Binding-site contacts:
Ligand atom C16 contacts residue CYS102 of chain 1.B at 3.6 Å (hydrophobic).
Ligand atom N3 contacts residue LEU154 of chain 1.B at 3.9 Å.
Ligand atom N2 contacts residue GLU100 of chain 1.B at 3.2 Å (salt-bridge).
Ligand atom C7 contacts residue MET99 of chain 1.B at 3.5 Å (hydrophobic).
Ligand atom N2 contacts residue CYS102 of chain 1.B at 3.4 Å (h-bond).
Ligand atom C21 contacts residue ASP109 of chain 1.B at 2.9 Å.
Ligand atom C17 contacts residue GLY105 of chain 1.B at 3.7 Å.
Ligand atom N5 contacts residue ASP109 of chain 1.B at 3.7 Å.
Ligand atom C10 contacts residue VAL33 of chain 1.B at 3.8 Å (hydrophobic).
Ligand atom O1 contacts residue VAL33 of chain 1.B at 3.4 Å.
Ligand atom N2 contacts residue ALA46 of chain 1.B at 3.3 Å.
Ligand atom N3 contacts residue CYS102 of chain 1.B at 3.4 Å (h-bond).
Ligand atom C5 contacts residue MET99 of chain 1.B at 3.6 Å (hydrophobic).
Ligand atom N2 contacts residue LEU154 of chain 1.B at 3.6 Å.
Ligand atom C11 contacts residue GLN151 of chain 1.B at 3.3 Å.
Ligand atom C8 contacts residue VAL33 of chain 1.B at 3.9 Å (hydrophobic).
Ligand atom C12 contacts residue GLN151 of chain 1.B at 3.6 Å.
Ligand atom N1 contacts residue LEU154 of chain 1.B at 3.3 Å.
Ligand atom C3 contacts residue LEU154 of chain 1.B at 3.8 Å (hydrophobic).
Ligand atom C20 contacts residue GLY105 of chain 1.B at 3.8 Å.
Ligand atom C1 contacts residue VAL164 of chain 1.B at 3.9 Å (hydrophobic).
Ligand atom C3 contacts residue GLU100 of chain 1.B at 3.1 Å.
Ligand atom C20 contacts residue VAL25 of chain 1.B at 3.4 Å (hydrophobic).
Ligand atom C3 contacts residue ALA46 of chain 1.B at 3.3 Å (hydrophobic).
Ligand atom C15 contacts residue PHE101 of chain 1.B at 3.5 Å (hydrophobic).
Ligand atom C5 contacts residue VAL164 of chain 1.B at 3.7 Å (hydrophobic).
Ligand atom C18 contacts residue GLY105 of chain 1.B at 3.6 Å.
Ligand atom C6 contacts residue ASP165 of chain 1.B at 3.8 Å.
Ligand atom C4 contacts residue ALA46 of chain 1.B at 3.9 Å (hydrophobic).
Ligand atom C18 contacts residue VAL25 of chain 1.B at 3.6 Å (hydrophobic).
Ligand atom N2 contacts residue PHE101 of chain 1.B at 3.8 Å.
Ligand atom C15 contacts residue CYS102 of chain 1.B at 3.4 Å (hydrophobic).
Ligand atom C4 contacts residue LEU154 of chain 1.B at 3.3 Å (hydrophobic).
Ligand atom C2 contacts residue LEU154 of chain 1.B at 3.5 Å (hydrophobic).
Ligand atom O2 contacts residue GLN151 of chain 1.B at 3.5 Å (h-bond).
Ligand atom C19 contacts residue VAL25 of chain 1.B at 3.5 Å (hydrophobic).
Ligand atom C7 contacts residue VAL164 of chain 1.B at 3.6 Å (hydrophobic).
Ligand atom N5 contacts residue VAL25 of chain 1.B at 3.8 Å.
Ligand atom C1 contacts residue LEU154 of chain 1.B at 3.8 Å (hydrophobic).
Ligand atom N4 contacts residue ASP109 of chain 1.B at 3.1 Å (salt-bridge).

Sequence of chain 1.B:
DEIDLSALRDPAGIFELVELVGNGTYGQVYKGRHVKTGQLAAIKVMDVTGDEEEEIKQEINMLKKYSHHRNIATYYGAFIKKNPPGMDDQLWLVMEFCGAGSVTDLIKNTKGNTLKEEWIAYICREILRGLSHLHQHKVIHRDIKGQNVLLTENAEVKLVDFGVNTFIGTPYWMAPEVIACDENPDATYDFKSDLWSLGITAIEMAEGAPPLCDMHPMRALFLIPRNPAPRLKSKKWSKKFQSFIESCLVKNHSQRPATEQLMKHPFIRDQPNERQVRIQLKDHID

A small-molecule ligand and the protein it binds are described below.
Small molecule (SMILES): OC1CCC(Oc2cccc3cnc(Nc4ccc5[nH]cnc5c4)nc23)CC1